Binding-site contacts:
Ligand atom O5 contacts residue ILE154 of chain 1.A at 3.2 Å (h-bond).
Ligand atom C5 contacts residue ASN173 of chain 1.A at 3.6 Å.
Ligand atom O7 contacts residue ASN173 of chain 1.A at 3.3 Å (h-bond).
Ligand atom C3 contacts residue GLN212 of chain 1.A at 4.2 Å.
Ligand atom C7 contacts residue ASN173 of chain 1.A at 3.2 Å.
Ligand atom C6 contacts residue ILE154 of chain 1.A at 3.9 Å (hydrophobic).
Ligand atom O5 contacts residue GLU152 of chain 1.A at 3.7 Å.
Ligand atom C6 contacts residue LYS216 of chain 1.A at 4.3 Å.
Ligand atom C4 contacts residue ASN173 of chain 1.A at 4.0 Å.
Ligand atom C2 contacts residue ASN173 of chain 1.A at 2.2 Å.
Ligand atom O5 contacts residue ASN173 of chain 1.A at 2.4 Å (h-bond).
Ligand atom C1 contacts residue GLU152 of chain 1.A at 3.6 Å.
Ligand atom O5 contacts residue GLU153 of chain 1.A at 3.3 Å.
Ligand atom C1 contacts residue GLN212 of chain 1.A at 4.5 Å.
Ligand atom C6 contacts residue GLU153 of chain 1.A at 3.7 Å.
Ligand atom O6 contacts residue ILE154 of chain 1.A at 3.1 Å (h-bond).
Ligand atom C5 contacts residue GLU153 of chain 1.A at 4.2 Å.
Ligand atom O7 contacts residue GLU152 of chain 1.A at 4.0 Å.
Ligand atom C1 contacts residue ASN173 of chain 1.A at 1.4 Å.
Ligand atom C1 contacts residue ILE154 of chain 1.A at 4.0 Å (hydrophobic).
Ligand atom C3 contacts residue ASN173 of chain 1.A at 3.6 Å.
Ligand atom N2 contacts residue ASN173 of chain 1.A at 2.7 Å (h-bond).
Ligand atom C8 contacts residue LYS174 of chain 1.A at 4.3 Å.
Ligand atom O6 contacts residue GLU153 of chain 1.A at 3.7 Å.
Ligand atom C2 contacts residue GLU152 of chain 1.A at 3.9 Å.
Ligand atom C5 contacts residue ILE154 of chain 1.A at 4.1 Å (hydrophobic).
Ligand atom O6 contacts residue LYS216 of chain 1.A at 3.3 Å.
Ligand atom C8 contacts residue ASN173 of chain 1.A at 4.3 Å.
Ligand atom C1 contacts residue GLU153 of chain 1.A at 4.2 Å.

The small molecule below binds the protein below.
Small molecule (SMILES): CC(=O)N[C@@H]1[C@@H](O)[C@H](O)[C@@H](CO)O[C@H]1O

Sequence of chain 1.A:
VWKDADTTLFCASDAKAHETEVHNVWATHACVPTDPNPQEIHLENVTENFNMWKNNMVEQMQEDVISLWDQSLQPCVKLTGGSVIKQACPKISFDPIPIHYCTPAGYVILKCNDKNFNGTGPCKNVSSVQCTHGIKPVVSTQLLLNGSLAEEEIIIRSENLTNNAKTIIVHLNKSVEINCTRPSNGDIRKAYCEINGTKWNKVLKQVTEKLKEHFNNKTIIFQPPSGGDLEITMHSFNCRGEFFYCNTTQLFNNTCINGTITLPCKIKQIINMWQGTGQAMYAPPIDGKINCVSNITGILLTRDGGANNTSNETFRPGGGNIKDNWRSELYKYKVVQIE